Binding-site contacts:
Ligand atom N contacts residue THR90 of chain 2.A at 3.0 Å (h-bond).
Ligand atom C10 contacts residue THR142 of chain 2.A at 3.4 Å.
Ligand atom C6 contacts residue TYR16 of chain 2.A at 3.8 Å (hydrophobic).
Ligand atom O2 contacts residue SER141 of chain 2.A at 3.3 Å (h-bond).
Ligand atom O1 contacts residue SER141 of chain 2.A at 3.2 Å (h-bond).
Ligand atom O7 contacts residue SER193 of chain 2.A at 3.3 Å (h-bond).
Ligand atom OXT contacts residue PRO88 of chain 2.A at 3.7 Å.
Ligand atom S20 contacts residue GLY140 of chain 2.A at 4.0 Å.
Ligand atom C6 contacts residue GLU13 of chain 2.A at 3.9 Å.
Ligand atom CA contacts residue PRO88 of chain 2.A at 3.8 Å (hydrophobic).
Ligand atom OXT contacts residue THR90 of chain 2.A at 2.8 Å (h-bond).
Ligand atom C contacts residue ARG95 of chain 2.A at 3.5 Å.
Ligand atom CB contacts residue PRO88 of chain 2.A at 4.0 Å (hydrophobic).
Ligand atom N4 contacts residue TYR61 of chain 2.A at 3.9 Å.
Ligand atom OXT contacts residue LEU89 of chain 2.A at 3.5 Å.
Ligand atom N contacts residue TYR216 of chain 2.A at 3.6 Å.
Ligand atom O1 contacts residue GLY140 of chain 2.A at 3.5 Å.
Ligand atom O8 contacts residue SER141 of chain 2.A at 3.7 Å.
Ligand atom C6 contacts residue PRO88 of chain 2.A at 3.8 Å (hydrophobic).
Ligand atom C contacts residue THR90 of chain 2.A at 4.0 Å.
Ligand atom OXT contacts residue TYR61 of chain 2.A at 4.0 Å.
Ligand atom S20 contacts residue VAL137 of chain 2.A at 3.6 Å.
Ligand atom C17 contacts residue SER141 of chain 2.A at 4.0 Å.
Ligand atom C19 contacts residue SER141 of chain 2.A at 3.9 Å.
Ligand atom CA contacts residue THR90 of chain 2.A at 3.8 Å.
Ligand atom O contacts residue ARG95 of chain 2.A at 2.9 Å (salt-bridge).
Ligand atom C17 contacts residue GLU190 of chain 2.A at 3.9 Å.
Ligand atom OXT contacts residue ARG95 of chain 2.A at 2.8 Å (salt-bridge).
Ligand atom O1 contacts residue THR142 of chain 2.A at 2.7 Å (h-bond).
Ligand atom C contacts residue TYR61 of chain 2.A at 3.9 Å (hydrophobic).
Ligand atom C6 contacts residue TYR216 of chain 2.A at 3.7 Å (hydrophobic).
Ligand atom N contacts residue PRO88 of chain 2.A at 3.0 Å (h-bond).
Ligand atom CB contacts residue TYR61 of chain 2.A at 3.6 Å (hydrophobic).
Ligand atom O2 contacts residue GLU190 of chain 2.A at 3.7 Å.
Ligand atom O contacts residue TYR61 of chain 2.A at 3.5 Å.
Ligand atom C3 contacts residue PRO88 of chain 2.A at 3.7 Å (hydrophobic).
Ligand atom C2 contacts residue TYR216 of chain 2.A at 3.8 Å (hydrophobic).
Ligand atom O2 contacts residue THR142 of chain 2.A at 2.8 Å (h-bond).
Ligand atom C10 contacts residue SER141 of chain 2.A at 3.3 Å.
Ligand atom C3 contacts residue TYR61 of chain 2.A at 3.4 Å (hydrophobic).

This small molecule binds to this protein.
Small molecule (SMILES): Cc1cn(C[C@H](N)C(=O)O)c(=O)n(Cc2ccsc2C(=O)O)c1=O

Sequence of chain 2.A:
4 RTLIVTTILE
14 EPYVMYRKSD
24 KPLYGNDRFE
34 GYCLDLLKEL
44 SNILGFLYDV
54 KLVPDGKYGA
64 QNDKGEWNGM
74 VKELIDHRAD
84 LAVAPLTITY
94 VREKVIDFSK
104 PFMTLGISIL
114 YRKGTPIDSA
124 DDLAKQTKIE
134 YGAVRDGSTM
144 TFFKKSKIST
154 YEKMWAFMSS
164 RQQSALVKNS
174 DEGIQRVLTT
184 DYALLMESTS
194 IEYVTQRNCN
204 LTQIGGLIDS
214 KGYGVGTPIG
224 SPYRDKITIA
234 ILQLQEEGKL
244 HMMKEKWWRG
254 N